Binding-site contacts:
Ligand atom C22 contacts residue HEM1 of chain 1.H at 3.6 Å.
Ligand atom C23 contacts residue TRP382 of chain 1.B at 3.5 Å (hydrophobic).
Ligand atom C21 contacts residue HEM1 of chain 1.H at 3.5 Å.
Ligand atom C27 contacts residue TRP382 of chain 1.B at 4.1 Å (hydrophobic).
Ligand atom N01 contacts residue HEM1 of chain 1.H at 3.9 Å.
Ligand atom C08 contacts residue HEM1 of chain 1.H at 4.0 Å.
Ligand atom N01 contacts residue GLU296 of chain 1.B at 2.7 Å (salt-bridge).
Ligand atom C10 contacts residue HEM1 of chain 1.H at 3.9 Å.
Ligand atom C03 contacts residue HEM1 of chain 1.H at 3.3 Å.
Ligand atom C06 contacts residue PHE288 of chain 1.B at 3.8 Å (hydrophobic).
Ligand atom C09 contacts residue HEM1 of chain 1.H at 3.4 Å.
Ligand atom C24 contacts residue HEM1 of chain 1.H at 3.5 Å.
Ligand atom N02 contacts residue TYR292 of chain 1.B at 3.8 Å.
Ligand atom C11 contacts residue HEM1 of chain 1.H at 3.2 Å.
Ligand atom C07 contacts residue VAL271 of chain 1.B at 3.1 Å (hydrophobic).
Ligand atom C03 contacts residue TRP291 of chain 1.B at 4.1 Å (hydrophobic).
Ligand atom C10 contacts residue GLU296 of chain 1.B at 3.5 Å.
Ligand atom C06 contacts residue VAL271 of chain 1.B at 3.6 Å (hydrophobic).
Ligand atom C26 contacts residue HEM1 of chain 1.H at 3.5 Å.
Ligand atom C02 contacts residue HEM1 of chain 1.H at 3.7 Å.
Ligand atom C22 contacts residue TRP382 of chain 1.B at 3.9 Å (hydrophobic).
Ligand atom N02 contacts residue TRP291 of chain 1.B at 2.7 Å (h-bond).
Ligand atom C08 contacts residue VAL271 of chain 1.B at 3.6 Å (hydrophobic).
Ligand atom C23 contacts residue HEM1 of chain 1.H at 3.5 Å.
Ligand atom C05 contacts residue HEM1 of chain 1.H at 3.9 Å.
Ligand atom N02 contacts residue GLU296 of chain 1.B at 2.9 Å (salt-bridge).
Ligand atom C06 contacts residue HEM1 of chain 1.H at 3.7 Å.
Ligand atom C09 contacts residue GLU296 of chain 1.B at 3.6 Å.
Ligand atom C07 contacts residue HEM1 of chain 1.H at 3.9 Å.
Ligand atom C25 contacts residue HEM1 of chain 1.H at 3.5 Å.
Ligand atom N02 contacts residue PRO269 of chain 1.B at 3.8 Å.
Ligand atom C21 contacts residue VAL271 of chain 1.B at 4.0 Å (hydrophobic).
Ligand atom C04 contacts residue HEM1 of chain 1.H at 3.7 Å.
Ligand atom C11 contacts residue PHE288 of chain 1.B at 3.8 Å (hydrophobic).
Ligand atom C26 contacts residue VAL271 of chain 1.B at 3.8 Å (hydrophobic).
Ligand atom C11 contacts residue GLY290 of chain 1.B at 4.1 Å.
Ligand atom C02 contacts residue GLU296 of chain 1.B at 3.5 Å.
Ligand atom C02 contacts residue PRO269 of chain 1.B at 4.1 Å (hydrophobic).
Ligand atom C02 contacts residue TRP291 of chain 1.B at 3.8 Å (hydrophobic).
Ligand atom N02 contacts residue HEM1 of chain 1.H at 3.5 Å.

The protein below binds the small molecule below.
Small molecule (SMILES): Cc1cc(N)nc2cc(-c3ccc(CN)cc3)ccc12

Sequence of chain 1.B:
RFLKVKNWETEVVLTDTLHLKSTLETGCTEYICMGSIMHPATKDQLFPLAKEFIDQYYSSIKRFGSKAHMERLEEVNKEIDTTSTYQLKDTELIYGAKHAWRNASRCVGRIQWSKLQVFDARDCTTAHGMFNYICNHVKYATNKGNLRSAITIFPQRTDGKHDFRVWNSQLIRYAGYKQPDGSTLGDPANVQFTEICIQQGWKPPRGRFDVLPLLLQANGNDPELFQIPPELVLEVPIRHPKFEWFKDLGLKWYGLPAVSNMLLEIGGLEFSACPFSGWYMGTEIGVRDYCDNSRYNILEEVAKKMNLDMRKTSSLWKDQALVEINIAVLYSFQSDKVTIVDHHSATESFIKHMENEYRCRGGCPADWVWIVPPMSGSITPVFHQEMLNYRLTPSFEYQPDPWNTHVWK